This protein binds this small molecule.
Small molecule (SMILES): Cc1cccc(Cl)c1NC(=O)Nc1cc2ccccc2cc1C(=O)N[C@H](C(=O)O)c1ccccc1

Sequence of chain 1.B:
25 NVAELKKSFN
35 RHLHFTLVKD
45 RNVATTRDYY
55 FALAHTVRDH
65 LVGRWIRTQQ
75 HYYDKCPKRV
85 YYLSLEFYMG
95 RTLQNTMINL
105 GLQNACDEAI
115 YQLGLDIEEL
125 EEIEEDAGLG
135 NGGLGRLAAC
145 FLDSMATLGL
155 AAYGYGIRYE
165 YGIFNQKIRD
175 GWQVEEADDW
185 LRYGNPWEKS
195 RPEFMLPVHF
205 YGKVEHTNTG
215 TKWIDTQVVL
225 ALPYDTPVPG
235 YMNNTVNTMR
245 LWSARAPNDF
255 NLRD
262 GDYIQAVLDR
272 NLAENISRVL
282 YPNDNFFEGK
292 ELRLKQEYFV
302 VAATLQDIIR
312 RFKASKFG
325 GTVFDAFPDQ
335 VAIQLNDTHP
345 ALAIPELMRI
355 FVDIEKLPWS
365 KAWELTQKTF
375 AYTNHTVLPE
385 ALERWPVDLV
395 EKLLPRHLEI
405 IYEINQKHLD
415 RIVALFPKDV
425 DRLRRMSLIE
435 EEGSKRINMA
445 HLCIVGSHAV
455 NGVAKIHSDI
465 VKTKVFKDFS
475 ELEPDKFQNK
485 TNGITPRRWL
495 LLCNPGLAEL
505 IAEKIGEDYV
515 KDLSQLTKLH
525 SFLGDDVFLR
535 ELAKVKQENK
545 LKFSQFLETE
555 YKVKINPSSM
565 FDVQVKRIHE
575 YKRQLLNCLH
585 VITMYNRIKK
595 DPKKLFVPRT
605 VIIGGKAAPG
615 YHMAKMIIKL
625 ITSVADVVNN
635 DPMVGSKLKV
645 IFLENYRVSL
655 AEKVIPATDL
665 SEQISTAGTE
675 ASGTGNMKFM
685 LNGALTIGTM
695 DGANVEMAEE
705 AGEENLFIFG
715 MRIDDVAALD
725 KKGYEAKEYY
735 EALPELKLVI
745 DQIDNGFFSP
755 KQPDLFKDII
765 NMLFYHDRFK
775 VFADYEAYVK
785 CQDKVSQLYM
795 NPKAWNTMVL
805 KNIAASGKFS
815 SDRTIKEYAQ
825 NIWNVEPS

Sequence of chain 1.A:
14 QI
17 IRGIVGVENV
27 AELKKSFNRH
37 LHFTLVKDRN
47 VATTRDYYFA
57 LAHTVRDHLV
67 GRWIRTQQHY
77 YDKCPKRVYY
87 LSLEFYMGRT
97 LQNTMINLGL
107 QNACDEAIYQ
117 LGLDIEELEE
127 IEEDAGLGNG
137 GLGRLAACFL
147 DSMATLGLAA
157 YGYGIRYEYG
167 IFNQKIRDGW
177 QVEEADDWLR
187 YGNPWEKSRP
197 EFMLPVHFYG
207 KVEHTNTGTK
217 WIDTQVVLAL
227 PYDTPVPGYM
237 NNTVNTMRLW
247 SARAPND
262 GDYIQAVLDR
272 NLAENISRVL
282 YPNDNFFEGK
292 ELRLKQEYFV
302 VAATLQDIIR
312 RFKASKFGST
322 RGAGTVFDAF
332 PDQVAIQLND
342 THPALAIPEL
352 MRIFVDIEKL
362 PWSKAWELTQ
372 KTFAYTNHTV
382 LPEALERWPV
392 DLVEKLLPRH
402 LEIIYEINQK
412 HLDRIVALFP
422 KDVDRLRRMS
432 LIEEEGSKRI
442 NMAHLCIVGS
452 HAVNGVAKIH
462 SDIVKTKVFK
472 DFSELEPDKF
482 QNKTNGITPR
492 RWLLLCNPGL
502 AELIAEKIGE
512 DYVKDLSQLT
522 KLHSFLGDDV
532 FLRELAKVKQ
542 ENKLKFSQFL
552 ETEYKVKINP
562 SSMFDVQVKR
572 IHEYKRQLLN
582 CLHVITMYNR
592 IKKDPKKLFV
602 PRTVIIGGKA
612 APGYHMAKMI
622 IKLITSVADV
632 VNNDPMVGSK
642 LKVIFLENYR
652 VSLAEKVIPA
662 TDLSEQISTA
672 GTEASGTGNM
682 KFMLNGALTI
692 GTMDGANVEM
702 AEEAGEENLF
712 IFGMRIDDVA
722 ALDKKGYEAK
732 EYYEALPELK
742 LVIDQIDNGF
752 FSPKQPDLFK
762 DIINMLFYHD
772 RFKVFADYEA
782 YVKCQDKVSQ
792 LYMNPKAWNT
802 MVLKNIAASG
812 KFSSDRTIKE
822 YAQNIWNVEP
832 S

Binding-site contacts:
Ligand atom C9 contacts residue GLN74 of chain 1.A at 3.6 Å.
Ligand atom C6 contacts residue VAL47 of chain 1.B at 3.7 Å (hydrophobic).
Ligand atom O14 contacts residue GLN73 of chain 1.A at 2.9 Å (h-bond).
Ligand atom C31 contacts residue TRP69 of chain 1.A at 3.7 Å (hydrophobic).
Ligand atom O33 contacts residue LYS43 of chain 1.B at 3.7 Å.
Ligand atom C31 contacts residue ARG195 of chain 1.A at 3.8 Å.
Ligand atom C16 contacts residue ARG312 of chain 1.A at 3.5 Å.
Ligand atom C7 contacts residue ASP44 of chain 1.B at 3.7 Å.
Ligand atom C27 contacts residue GLN73 of chain 1.A at 3.6 Å.
Ligand atom C28 contacts residue ARG195 of chain 1.A at 3.6 Å.
Ligand atom C28 contacts residue ASP229 of chain 1.A at 3.6 Å.
Ligand atom C26 contacts residue ARG195 of chain 1.A at 3.2 Å.
Ligand atom O33 contacts residue VAL47 of chain 1.B at 3.4 Å.
Ligand atom CL1 contacts residue LYS43 of chain 1.B at 3.6 Å.
Ligand atom C31 contacts residue VAL42 of chain 1.B at 3.8 Å (hydrophobic).
Ligand atom O20 contacts residue GLN73 of chain 1.A at 3.5 Å (h-bond).
Ligand atom C27 contacts residue ARG195 of chain 1.A at 3.3 Å.
Ligand atom C29 contacts residue ASP229 of chain 1.A at 3.8 Å.
Ligand atom C8 contacts residue GLN74 of chain 1.A at 3.5 Å.
Ligand atom C28 contacts residue GLN73 of chain 1.A at 3.7 Å.
Ligand atom C4 contacts residue GLN73 of chain 1.A at 3.6 Å.
Ligand atom C25 contacts residue ARG195 of chain 1.A at 3.3 Å.
Ligand atom C29 contacts residue ARG195 of chain 1.A at 3.8 Å.
Ligand atom C5 contacts residue GLN73 of chain 1.A at 3.7 Å.
Ligand atom C26 contacts residue GLN73 of chain 1.A at 3.8 Å.
Ligand atom C25 contacts residue VAL42 of chain 1.B at 3.6 Å (hydrophobic).
Ligand atom O33 contacts residue ASP44 of chain 1.B at 3.0 Å (salt-bridge).
Ligand atom O21 contacts residue ARG312 of chain 1.A at 2.9 Å (salt-bridge).
Ligand atom C6 contacts residue ASP44 of chain 1.B at 3.8 Å.
Ligand atom C5 contacts residue VAL47 of chain 1.B at 3.5 Å (hydrophobic).
Ligand atom N24 contacts residue VAL42 of chain 1.B at 3.0 Å (h-bond).
Ligand atom C16 contacts residue GLN73 of chain 1.A at 3.5 Å.
Ligand atom C23 contacts residue VAL47 of chain 1.B at 3.5 Å (hydrophobic).
Ligand atom N22 contacts residue VAL47 of chain 1.B at 3.5 Å.
Ligand atom O20 contacts residue ARG312 of chain 1.A at 3.6 Å (salt-bridge).
Ligand atom CL1 contacts residue PHE198 of chain 1.A at 3.8 Å.
Ligand atom C27 contacts residue TRP69 of chain 1.A at 3.6 Å (hydrophobic).
Ligand atom O21 contacts residue GLN73 of chain 1.A at 3.3 Å (h-bond).
Ligand atom C30 contacts residue ARG195 of chain 1.A at 3.6 Å.
Ligand atom C11 contacts residue GLN73 of chain 1.A at 3.7 Å.